Sequence of chain 1.G:
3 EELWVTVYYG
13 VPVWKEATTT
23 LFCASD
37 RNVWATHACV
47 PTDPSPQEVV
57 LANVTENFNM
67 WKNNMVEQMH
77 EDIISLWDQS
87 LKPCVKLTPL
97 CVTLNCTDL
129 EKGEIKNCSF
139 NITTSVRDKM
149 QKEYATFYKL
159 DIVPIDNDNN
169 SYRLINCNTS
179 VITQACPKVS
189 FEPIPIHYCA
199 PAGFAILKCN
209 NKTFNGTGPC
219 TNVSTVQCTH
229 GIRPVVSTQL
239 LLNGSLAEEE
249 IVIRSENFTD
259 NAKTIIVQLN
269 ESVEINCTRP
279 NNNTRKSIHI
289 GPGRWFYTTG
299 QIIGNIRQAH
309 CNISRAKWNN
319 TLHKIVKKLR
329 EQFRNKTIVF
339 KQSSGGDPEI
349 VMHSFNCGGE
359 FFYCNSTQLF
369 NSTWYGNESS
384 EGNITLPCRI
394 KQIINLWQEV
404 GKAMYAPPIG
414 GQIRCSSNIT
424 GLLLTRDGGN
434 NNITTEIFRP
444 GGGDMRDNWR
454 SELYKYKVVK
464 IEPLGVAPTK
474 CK

A protein and the small-molecule ligand that binds it are described below.
Small molecule (SMILES): CC(=O)N[C@H]1[C@H](O[C@H]2[C@H](O)[C@@H](NC(C)=O)CO[C@@H]2CO)O[C@H](CO)[C@@H](O[C@@H]2O[C@H](CO)[C@@H](O)[C@H](O)[C@@H]2O)[C@@H]1O

Binding-site contacts:
Ligand atom C1 contacts residue ASN386 of chain 1.G at 1.5 Å.
Ligand atom C7 contacts residue NAG2 of chain 1.VA at 4.0 Å.
Ligand atom O7 contacts residue NAG2 of chain 1.VA at 3.1 Å (h-bond).
Ligand atom C1 contacts residue ASN310 of chain 1.G at 3.9 Å.
Ligand atom C4 contacts residue ASN386 of chain 1.G at 4.4 Å.
Ligand atom O5 contacts residue NAG2 of chain 1.VA at 4.4 Å.
Ligand atom N2 contacts residue ASN386 of chain 1.G at 3.0 Å (h-bond).
Ligand atom O5 contacts residue NAG1 of chain 1.VA at 4.2 Å.
Ligand atom O4 contacts residue NAG1 of chain 1.TA at 4.4 Å.
Ligand atom C7 contacts residue ASN386 of chain 1.G at 3.4 Å.
Ligand atom C1 contacts residue NAG2 of chain 1.VA at 4.3 Å.
Ligand atom C8 contacts residue ASN386 of chain 1.G at 3.9 Å.
Ligand atom O7 contacts residue ASN386 of chain 1.G at 3.4 Å (h-bond).
Ligand atom N2 contacts residue NAG1 of chain 1.TA at 4.5 Å.
Ligand atom C7 contacts residue NAG1 of chain 1.TA at 3.8 Å.
Ligand atom C6 contacts residue NAG1 of chain 1.VA at 3.5 Å.
Ligand atom N2 contacts residue NAG2 of chain 1.VA at 4.3 Å.
Ligand atom C3 contacts residue ASN386 of chain 1.G at 4.0 Å.
Ligand atom C8 contacts residue GLU384 of chain 1.G at 3.5 Å.
Ligand atom C8 contacts residue GLY385 of chain 1.G at 3.7 Å.
Ligand atom C2 contacts residue ASN386 of chain 1.G at 2.6 Å.
Ligand atom O7 contacts residue NAG1 of chain 1.TA at 3.4 Å.
Ligand atom O7 contacts residue GLY385 of chain 1.G at 4.4 Å.
Ligand atom O5 contacts residue ASN386 of chain 1.G at 2.5 Å (h-bond).
Ligand atom O6 contacts residue NAG1 of chain 1.VA at 3.9 Å.
Ligand atom C5 contacts residue ASN386 of chain 1.G at 3.8 Å.
Ligand atom C7 contacts residue GLY385 of chain 1.G at 4.3 Å.
Ligand atom C8 contacts residue NAG1 of chain 1.TA at 4.1 Å.
Ligand atom C2 contacts residue NAG2 of chain 1.VA at 3.6 Å.
Ligand atom O5 contacts residue ASN310 of chain 1.G at 3.9 Å.